Sequence of chain 1.A:
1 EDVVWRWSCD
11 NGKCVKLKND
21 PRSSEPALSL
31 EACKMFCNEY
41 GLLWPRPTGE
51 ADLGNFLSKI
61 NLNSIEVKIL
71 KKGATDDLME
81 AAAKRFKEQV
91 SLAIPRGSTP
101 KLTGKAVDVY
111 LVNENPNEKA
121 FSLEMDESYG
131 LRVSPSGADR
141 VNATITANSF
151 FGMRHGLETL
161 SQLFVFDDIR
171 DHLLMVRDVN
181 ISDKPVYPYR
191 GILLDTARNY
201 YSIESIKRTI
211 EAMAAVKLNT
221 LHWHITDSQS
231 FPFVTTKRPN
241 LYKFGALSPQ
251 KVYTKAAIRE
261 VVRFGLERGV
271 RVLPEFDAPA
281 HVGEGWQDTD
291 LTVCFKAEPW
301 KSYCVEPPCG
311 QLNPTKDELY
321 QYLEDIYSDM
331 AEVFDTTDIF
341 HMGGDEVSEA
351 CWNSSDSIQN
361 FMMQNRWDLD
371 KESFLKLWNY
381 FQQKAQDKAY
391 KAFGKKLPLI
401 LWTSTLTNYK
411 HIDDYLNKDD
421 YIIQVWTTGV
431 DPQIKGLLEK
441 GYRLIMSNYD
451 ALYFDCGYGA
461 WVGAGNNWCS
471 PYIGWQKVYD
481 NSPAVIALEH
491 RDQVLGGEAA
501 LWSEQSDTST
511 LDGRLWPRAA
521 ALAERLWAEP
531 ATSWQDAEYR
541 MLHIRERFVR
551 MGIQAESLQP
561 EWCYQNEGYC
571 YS

Binding-site contacts:
Ligand atom C2 contacts residue LEU369 of chain 1.A at 3.4 Å (hydrophobic).
Ligand atom N2 contacts residue ASN353 of chain 1.A at 2.7 Å (h-bond).
Ligand atom O5 contacts residue GLN359 of chain 1.A at 3.6 Å.
Ligand atom C7 contacts residue ASN353 of chain 1.A at 3.4 Å.
Ligand atom C3 contacts residue ASN353 of chain 1.A at 3.7 Å.
Ligand atom C8 contacts residue ASN353 of chain 1.A at 4.5 Å.
Ligand atom O5 contacts residue LEU369 of chain 1.A at 4.3 Å.
Ligand atom C1 contacts residue LEU369 of chain 1.A at 3.9 Å (hydrophobic).
Ligand atom N2 contacts residue LEU369 of chain 1.A at 2.5 Å (h-bond).
Ligand atom C2 contacts residue ASN353 of chain 1.A at 2.3 Å.
Ligand atom C8 contacts residue LYS371 of chain 1.A at 4.1 Å.
Ligand atom C5 contacts residue ASN353 of chain 1.A at 3.7 Å.
Ligand atom O6 contacts residue GLN359 of chain 1.A at 3.4 Å (h-bond).
Ligand atom O3 contacts residue LEU369 of chain 1.A at 3.7 Å.
Ligand atom C8 contacts residue PHE374 of chain 1.A at 4.2 Å (hydrophobic).
Ligand atom C3 contacts residue LEU369 of chain 1.A at 3.3 Å (hydrophobic).
Ligand atom N2 contacts residue PHE374 of chain 1.A at 4.2 Å.
Ligand atom C4 contacts residue ASN353 of chain 1.A at 4.2 Å.
Ligand atom C1 contacts residue GLN359 of chain 1.A at 4.1 Å.
Ligand atom C5 contacts residue LEU369 of chain 1.A at 3.9 Å (hydrophobic).
Ligand atom C7 contacts residue LEU369 of chain 1.A at 3.4 Å (hydrophobic).
Ligand atom C5 contacts residue GLN359 of chain 1.A at 4.1 Å.
Ligand atom O5 contacts residue ASN353 of chain 1.A at 2.4 Å (h-bond).
Ligand atom O7 contacts residue ASN353 of chain 1.A at 3.5 Å (h-bond).
Ligand atom C8 contacts residue ASP370 of chain 1.A at 4.0 Å.
Ligand atom C8 contacts residue LEU369 of chain 1.A at 3.4 Å (hydrophobic).
Ligand atom C6 contacts residue GLN359 of chain 1.A at 4.3 Å.
Ligand atom C1 contacts residue ASN353 of chain 1.A at 1.4 Å.

This protein binds this small molecule.
Small molecule (SMILES): CC(=O)N[C@@H]1[C@@H](O)[C@H](O)[C@@H](CO)O[C@H]1O